Binding-site contacts:
Ligand atom N contacts residue GLY332 of chain 1.A at 3.4 Å (h-bond).
Ligand atom CG contacts residue GLY333 of chain 1.A at 3.6 Å.
Ligand atom CG contacts residue GLY332 of chain 1.A at 3.6 Å.
Ligand atom CA contacts residue GLY332 of chain 1.A at 3.0 Å.
Ligand atom CG contacts residue GLN334 of chain 1.A at 3.5 Å.
Ligand atom N contacts residue LEU330 of chain 1.A at 2.8 Å (h-bond).
Ligand atom C contacts residue GLY332 of chain 1.A at 3.7 Å.
Ligand atom CB contacts residue LEU330 of chain 1.A at 4.1 Å (hydrophobic).
Ligand atom CD contacts residue TYR580 of chain 1.A at 3.1 Å (hydrophobic).
Ligand atom N contacts residue VAL331 of chain 1.A at 4.0 Å.
Ligand atom CG contacts residue HIS307 of chain 1.A at 4.0 Å.
Ligand atom O contacts residue LEU330 of chain 1.A at 3.7 Å.
Ligand atom CB contacts residue VAL331 of chain 1.A at 4.0 Å (hydrophobic).
Ligand atom CB contacts residue GLY306 of chain 1.A at 4.1 Å.
Ligand atom C contacts residue LEU330 of chain 1.A at 4.3 Å (hydrophobic).
Ligand atom N contacts residue TYR580 of chain 1.A at 4.2 Å.
Ligand atom CA contacts residue GLY310 of chain 1.A at 3.3 Å.
Ligand atom O contacts residue GLY332 of chain 1.A at 2.7 Å (h-bond).
Ligand atom C contacts residue GLY310 of chain 1.A at 3.7 Å.
Ligand atom CB contacts residue GLY332 of chain 1.A at 3.8 Å.
Ligand atom CA contacts residue GLU312 of chain 1.A at 3.6 Å.
Ligand atom O contacts residue GLY310 of chain 1.A at 3.8 Å.
Ligand atom CG contacts residue GLY306 of chain 1.A at 3.9 Å.
Ligand atom C contacts residue VAL331 of chain 1.A at 4.2 Å (hydrophobic).
Ligand atom CD contacts residue GLY332 of chain 1.A at 2.8 Å.
Ligand atom CG contacts residue TYR580 of chain 1.A at 4.0 Å (hydrophobic).
Ligand atom N contacts residue TYR580 of chain 1.A at 4.2 Å.
Ligand atom CA contacts residue GLY306 of chain 1.A at 4.3 Å.
Ligand atom CG contacts residue VAL331 of chain 1.A at 4.2 Å (hydrophobic).
Ligand atom CA contacts residue VAL331 of chain 1.A at 3.8 Å (hydrophobic).
Ligand atom C contacts residue GLY332 of chain 1.A at 3.9 Å.
Ligand atom N contacts residue GLU312 of chain 1.A at 2.8 Å (salt-bridge).
Ligand atom CA contacts residue TYR580 of chain 1.A at 3.6 Å (hydrophobic).
Ligand atom CD contacts residue GLY333 of chain 1.A at 3.5 Å.
Ligand atom CB contacts residue GLN334 of chain 1.A at 3.9 Å.
Ligand atom CD contacts residue GLN334 of chain 1.A at 4.1 Å.
Ligand atom CA contacts residue LEU330 of chain 1.A at 3.9 Å (hydrophobic).
Ligand atom N contacts residue GLY310 of chain 1.A at 2.7 Å (h-bond).
Ligand atom CB contacts residue GLU312 of chain 1.A at 3.6 Å.
Ligand atom O contacts residue VAL331 of chain 1.A at 3.2 Å.

Sequence of chain 1.A:
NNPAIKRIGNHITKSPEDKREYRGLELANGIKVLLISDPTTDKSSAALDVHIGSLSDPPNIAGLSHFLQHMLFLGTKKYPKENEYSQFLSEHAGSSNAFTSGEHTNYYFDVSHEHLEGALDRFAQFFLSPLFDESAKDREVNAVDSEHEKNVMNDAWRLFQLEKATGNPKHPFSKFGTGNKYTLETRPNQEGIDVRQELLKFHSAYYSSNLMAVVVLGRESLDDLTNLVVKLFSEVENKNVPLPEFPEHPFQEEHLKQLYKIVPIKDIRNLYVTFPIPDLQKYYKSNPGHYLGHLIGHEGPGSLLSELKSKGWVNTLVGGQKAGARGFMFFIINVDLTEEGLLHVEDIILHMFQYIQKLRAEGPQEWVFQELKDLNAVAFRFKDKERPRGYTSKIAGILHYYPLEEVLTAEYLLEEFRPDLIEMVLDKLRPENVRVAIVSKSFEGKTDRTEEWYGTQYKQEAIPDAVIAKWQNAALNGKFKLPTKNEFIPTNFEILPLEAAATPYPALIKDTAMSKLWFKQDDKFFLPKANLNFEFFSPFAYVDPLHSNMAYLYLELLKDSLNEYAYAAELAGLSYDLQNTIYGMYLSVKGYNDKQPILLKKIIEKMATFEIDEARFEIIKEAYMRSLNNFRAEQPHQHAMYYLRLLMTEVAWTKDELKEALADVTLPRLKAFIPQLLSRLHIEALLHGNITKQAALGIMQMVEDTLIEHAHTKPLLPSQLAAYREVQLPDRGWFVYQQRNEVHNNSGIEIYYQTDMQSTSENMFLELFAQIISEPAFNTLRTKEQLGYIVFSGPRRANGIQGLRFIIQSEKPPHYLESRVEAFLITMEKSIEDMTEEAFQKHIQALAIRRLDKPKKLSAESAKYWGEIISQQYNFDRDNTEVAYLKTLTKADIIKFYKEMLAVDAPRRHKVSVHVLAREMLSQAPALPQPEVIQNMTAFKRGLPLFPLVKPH

A small-molecule ligand and the protein it binds are described below.
Small molecule (SMILES): C[C@H](N)C(=O)N1CCC[C@H]1C(=O)N1CCC[C@H]1C=O